Sequence of chain 1.B:
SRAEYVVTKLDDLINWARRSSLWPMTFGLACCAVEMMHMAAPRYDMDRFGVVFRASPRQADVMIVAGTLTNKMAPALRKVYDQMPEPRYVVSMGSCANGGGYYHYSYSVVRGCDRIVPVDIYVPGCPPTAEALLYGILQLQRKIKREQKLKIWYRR

Sequence of chain 1.D:
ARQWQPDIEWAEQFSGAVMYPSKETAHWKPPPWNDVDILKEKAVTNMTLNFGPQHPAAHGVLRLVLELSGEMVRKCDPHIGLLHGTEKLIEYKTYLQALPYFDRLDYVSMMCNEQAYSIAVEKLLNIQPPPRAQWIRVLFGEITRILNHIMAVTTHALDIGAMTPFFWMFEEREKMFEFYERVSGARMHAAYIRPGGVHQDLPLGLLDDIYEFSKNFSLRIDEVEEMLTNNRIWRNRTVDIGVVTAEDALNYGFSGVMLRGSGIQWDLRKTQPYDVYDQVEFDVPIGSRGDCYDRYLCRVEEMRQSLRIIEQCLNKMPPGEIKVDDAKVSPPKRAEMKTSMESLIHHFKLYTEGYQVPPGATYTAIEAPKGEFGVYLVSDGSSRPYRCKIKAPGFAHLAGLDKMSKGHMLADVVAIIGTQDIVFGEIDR

Binding-site contacts:
Ligand atom O2 contacts residue HIS92 of chain 1.D at 3.2 Å (h-bond).
Ligand atom C12 contacts residue MET105 of chain 1.B at 4.1 Å (hydrophobic).
Ligand atom C13 contacts residue GLY93 of chain 1.D at 3.8 Å.
Ligand atom O2 contacts residue THR189 of chain 1.D at 3.6 Å.
Ligand atom C12 contacts residue HIS92 of chain 1.D at 4.2 Å.
Ligand atom O1 contacts residue PHE121 of chain 1.B at 4.0 Å.
Ligand atom C25 contacts residue MET105 of chain 1.B at 4.1 Å (hydrophobic).
Ligand atom C20 contacts residue ALA101 of chain 1.B at 3.8 Å (hydrophobic).
Ligand atom C11 contacts residue MET105 of chain 1.B at 4.2 Å (hydrophobic).
Ligand atom C19 contacts residue GLY93 of chain 1.D at 3.8 Å.
Ligand atom C28 contacts residue LEU97 of chain 1.B at 3.9 Å (hydrophobic).
Ligand atom C24 contacts residue HIS92 of chain 1.D at 3.9 Å.
Ligand atom C28 contacts residue ALA98 of chain 1.B at 3.6 Å (hydrophobic).
Ligand atom C13 contacts residue ALA101 of chain 1.B at 3.9 Å (hydrophobic).
Ligand atom C29 contacts residue HIS92 of chain 1.D at 3.2 Å.
Ligand atom O4 contacts residue TYR141 of chain 1.D at 3.1 Å.
Ligand atom C28 contacts residue GLY96 of chain 1.B at 4.0 Å.
Ligand atom C30 contacts residue ILE456 of chain 1.D at 3.9 Å (hydrophobic).
Ligand atom O4 contacts residue VAL457 of chain 1.D at 3.7 Å.
Ligand atom C28 contacts residue ALA101 of chain 1.B at 4.0 Å (hydrophobic).
Ligand atom C26 contacts residue GLY96 of chain 1.B at 4.1 Å.
Ligand atom O2 contacts residue MET105 of chain 1.B at 3.8 Å.
Ligand atom C23 contacts residue HIS92 of chain 1.D at 4.2 Å.
Ligand atom O1 contacts residue THR94 of chain 1.B at 4.0 Å.
Ligand atom C29 contacts residue MET105 of chain 1.B at 4.0 Å (hydrophobic).
Ligand atom C22 contacts residue LEU192 of chain 1.D at 4.2 Å (hydrophobic).
Ligand atom C20 contacts residue GLY96 of chain 1.B at 4.1 Å.
Ligand atom N5 contacts residue MET105 of chain 1.B at 3.5 Å.
Ligand atom C10 contacts residue PHE201 of chain 1.D at 4.0 Å (hydrophobic).
Ligand atom C18 contacts residue MET105 of chain 1.B at 3.6 Å (hydrophobic).
Ligand atom C28 contacts residue TYR141 of chain 1.D at 3.6 Å (hydrophobic).
Ligand atom N5 contacts residue GLY93 of chain 1.D at 4.0 Å.
Ligand atom C21 contacts residue MET105 of chain 1.B at 4.1 Å (hydrophobic).
Ligand atom C10 contacts residue PHE200 of chain 1.D at 3.7 Å (hydrophobic).
Ligand atom C24 contacts residue MET105 of chain 1.B at 3.6 Å (hydrophobic).
Ligand atom C28 contacts residue GLY93 of chain 1.D at 3.7 Å.
Ligand atom C13 contacts residue GLY96 of chain 1.B at 3.2 Å.
Ligand atom C29 contacts residue THR189 of chain 1.D at 3.5 Å.
Ligand atom C19 contacts residue HIS92 of chain 1.D at 4.1 Å.
Ligand atom C12 contacts residue GLY93 of chain 1.D at 3.6 Å.

The protein below binds the small molecule below.
Small molecule (SMILES): C/C=C(\C)[C@H](O)[C@H](C)/C=C(C)/C=C/C/C(C)=C/Cc1[nH]c(OC)c(OC)c(=O)c1C